Sequence of chain 2.A:
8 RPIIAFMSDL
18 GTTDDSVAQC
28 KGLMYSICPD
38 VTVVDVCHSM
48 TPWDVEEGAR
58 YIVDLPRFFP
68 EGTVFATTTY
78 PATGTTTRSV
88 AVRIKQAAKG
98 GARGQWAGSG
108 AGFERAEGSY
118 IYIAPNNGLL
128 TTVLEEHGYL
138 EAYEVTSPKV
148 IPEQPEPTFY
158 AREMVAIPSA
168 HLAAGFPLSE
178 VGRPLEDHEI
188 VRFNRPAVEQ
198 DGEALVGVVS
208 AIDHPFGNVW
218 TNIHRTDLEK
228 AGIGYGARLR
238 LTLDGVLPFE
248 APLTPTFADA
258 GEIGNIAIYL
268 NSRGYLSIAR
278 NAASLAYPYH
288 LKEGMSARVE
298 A

Binding-site contacts:
Ligand atom N1 contacts residue PHE254 of chain 2.B at 3.3 Å.
Ligand atom O3' contacts residue LEU17 of chain 2.A at 3.5 Å.
Ligand atom O4' contacts residue THR155 of chain 2.A at 3.3 Å (h-bond).
Ligand atom C4 contacts residue PHE254 of chain 2.B at 3.4 Å (hydrophobic).
Ligand atom N3 contacts residue PRO78 of chain 2.A at 3.4 Å.
Ligand atom C5 contacts residue TRP50 of chain 2.A at 3.5 Å (hydrophobic).
Ligand atom C5' contacts residue THR155 of chain 2.A at 3.4 Å.
Ligand atom C2 contacts residue ALA279 of chain 2.B at 3.4 Å (hydrophobic).
Ligand atom C2 contacts residue PRO78 of chain 2.A at 3.5 Å (hydrophobic).
Ligand atom C2 contacts residue PHE254 of chain 2.B at 3.5 Å (hydrophobic).
Ligand atom C6 contacts residue PHE254 of chain 2.B at 3.4 Å (hydrophobic).
Ligand atom C5' contacts residue MET1 of chain 2.D at 3.5 Å (hydrophobic).
Ligand atom N9 contacts residue TRP50 of chain 2.A at 3.5 Å (h-bond).
Ligand atom N1 contacts residue ALA279 of chain 2.B at 2.7 Å (h-bond).
Ligand atom F19 contacts residue THR155 of chain 2.A at 3.3 Å.
Ligand atom C2' contacts residue ASP16 of chain 2.A at 3.4 Å.
Ligand atom F19 contacts residue TYR157 of chain 2.A at 2.6 Å.
Ligand atom N3 contacts residue TRP50 of chain 2.A at 3.4 Å (h-bond).
Ligand atom N6 contacts residue ASN215 of chain 2.B at 2.8 Å (h-bond).
Ligand atom C1' contacts residue TYR77 of chain 2.A at 3.5 Å (hydrophobic).
Ligand atom O2' contacts residue TYR77 of chain 2.A at 3.0 Å (h-bond).
Ligand atom N6 contacts residue ARG277 of chain 2.B at 2.8 Å (salt-bridge).
Ligand atom O2' contacts residue ASP16 of chain 2.A at 2.6 Å (salt-bridge).
Ligand atom C5 contacts residue PHE254 of chain 2.B at 3.5 Å (hydrophobic).
Ligand atom O4' contacts residue MET1 of chain 2.D at 3.2 Å (h-bond).
Ligand atom N6 contacts residue PHE254 of chain 2.B at 3.5 Å.
Ligand atom C4 contacts residue TRP50 of chain 2.A at 3.2 Å (hydrophobic).
Ligand atom N7 contacts residue PHE254 of chain 2.B at 3.5 Å.
Ligand atom N7 contacts residue PHE213 of chain 2.B at 3.4 Å.
Ligand atom F19 contacts residue THR80 of chain 2.A at 3.3 Å.
Ligand atom C8 contacts residue PHE213 of chain 2.B at 3.4 Å (hydrophobic).
Ligand atom F19 contacts residue PHE156 of chain 2.A at 3.0 Å.
Ligand atom C5' contacts residue ALA158 of chain 2.A at 3.5 Å (hydrophobic).
Ligand atom C2' contacts residue PHE213 of chain 2.B at 3.5 Å (hydrophobic).
Ligand atom O3' contacts residue ASP16 of chain 2.A at 2.5 Å (salt-bridge).
Ligand atom N3 contacts residue PHE254 of chain 2.B at 3.4 Å.
Ligand atom O4' contacts residue THR80 of chain 2.A at 3.5 Å.
Ligand atom O2' contacts residue TRP50 of chain 2.A at 3.5 Å (h-bond).
Ligand atom N7 contacts residue ASN215 of chain 2.B at 3.0 Å (h-bond).
Ligand atom F19 contacts residue ALA158 of chain 2.A at 2.8 Å.

Sequence of chain 2.B:
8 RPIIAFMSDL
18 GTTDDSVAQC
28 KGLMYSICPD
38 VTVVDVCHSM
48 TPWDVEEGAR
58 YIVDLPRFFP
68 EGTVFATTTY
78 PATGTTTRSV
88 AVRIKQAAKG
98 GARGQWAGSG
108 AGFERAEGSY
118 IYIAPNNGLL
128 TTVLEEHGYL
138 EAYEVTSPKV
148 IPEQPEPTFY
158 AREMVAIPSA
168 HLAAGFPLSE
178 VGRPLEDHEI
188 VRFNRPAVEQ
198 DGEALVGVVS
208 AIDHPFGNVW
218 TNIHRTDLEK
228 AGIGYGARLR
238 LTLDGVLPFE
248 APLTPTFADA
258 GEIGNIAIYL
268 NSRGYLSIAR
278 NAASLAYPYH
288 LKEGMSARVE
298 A

The protein below binds the small molecule below.
Small molecule (SMILES): Nc1ncnc2c1ncn2[C@@H]1O[C@H](CF)[C@@H](O)[C@H]1O